Binding-site contacts:
Ligand atom C3 contacts residue ASN58 of chain 1.B at 3.8 Å.
Ligand atom C5 contacts residue ASN58 of chain 1.B at 3.8 Å.
Ligand atom N2 contacts residue ASN58 of chain 1.B at 2.8 Å (h-bond).
Ligand atom O5 contacts residue ASN58 of chain 1.B at 2.5 Å (h-bond).
Ligand atom C2 contacts residue ASN58 of chain 1.B at 2.5 Å.
Ligand atom C7 contacts residue ASN58 of chain 1.B at 3.7 Å.
Ligand atom O5 contacts residue TYR25 of chain 1.B at 4.3 Å.
Ligand atom C1 contacts residue ASN58 of chain 1.B at 1.5 Å.
Ligand atom C4 contacts residue ASN58 of chain 1.B at 4.3 Å.
Ligand atom C8 contacts residue TYR25 of chain 1.B at 3.3 Å (hydrophobic).
Ligand atom C2 contacts residue TYR25 of chain 1.B at 4.3 Å (hydrophobic).
Ligand atom C8 contacts residue ASN58 of chain 1.B at 4.2 Å.

Sequence of chain 1.B:
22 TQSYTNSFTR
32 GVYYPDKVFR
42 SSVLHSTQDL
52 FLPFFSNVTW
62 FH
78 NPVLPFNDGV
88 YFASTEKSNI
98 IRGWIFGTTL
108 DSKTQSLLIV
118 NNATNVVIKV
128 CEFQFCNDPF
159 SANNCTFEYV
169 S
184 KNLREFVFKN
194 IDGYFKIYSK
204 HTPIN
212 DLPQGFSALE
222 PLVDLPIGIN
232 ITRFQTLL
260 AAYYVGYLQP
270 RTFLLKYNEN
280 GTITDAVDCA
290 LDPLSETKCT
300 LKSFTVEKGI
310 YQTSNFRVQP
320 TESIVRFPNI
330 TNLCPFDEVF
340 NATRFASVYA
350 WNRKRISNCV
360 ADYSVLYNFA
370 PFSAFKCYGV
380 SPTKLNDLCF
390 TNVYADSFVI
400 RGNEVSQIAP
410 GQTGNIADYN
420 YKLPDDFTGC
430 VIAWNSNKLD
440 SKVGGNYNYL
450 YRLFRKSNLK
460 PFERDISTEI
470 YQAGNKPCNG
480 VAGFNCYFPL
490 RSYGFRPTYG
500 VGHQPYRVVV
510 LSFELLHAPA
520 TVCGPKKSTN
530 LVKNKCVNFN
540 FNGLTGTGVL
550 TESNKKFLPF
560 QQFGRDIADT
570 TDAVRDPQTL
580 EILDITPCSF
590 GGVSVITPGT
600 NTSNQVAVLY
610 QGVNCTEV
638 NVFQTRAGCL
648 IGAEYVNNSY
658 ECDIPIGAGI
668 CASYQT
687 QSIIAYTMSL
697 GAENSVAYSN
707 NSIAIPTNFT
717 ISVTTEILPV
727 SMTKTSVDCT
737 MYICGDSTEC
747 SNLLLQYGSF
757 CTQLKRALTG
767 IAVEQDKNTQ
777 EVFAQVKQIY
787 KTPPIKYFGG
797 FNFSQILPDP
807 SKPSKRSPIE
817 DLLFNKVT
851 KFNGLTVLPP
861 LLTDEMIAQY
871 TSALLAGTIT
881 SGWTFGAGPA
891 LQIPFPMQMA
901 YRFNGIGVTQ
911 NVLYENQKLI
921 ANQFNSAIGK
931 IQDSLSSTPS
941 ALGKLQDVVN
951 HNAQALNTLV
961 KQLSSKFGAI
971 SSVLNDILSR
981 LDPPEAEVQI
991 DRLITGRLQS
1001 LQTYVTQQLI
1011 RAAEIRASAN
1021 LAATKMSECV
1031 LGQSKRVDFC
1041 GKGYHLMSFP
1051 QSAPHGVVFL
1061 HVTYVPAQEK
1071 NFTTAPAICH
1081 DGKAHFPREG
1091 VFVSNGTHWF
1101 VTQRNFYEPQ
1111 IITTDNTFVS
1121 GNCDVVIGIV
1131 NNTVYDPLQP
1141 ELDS

A small-molecule ligand and the protein it binds are described below.
Small molecule (SMILES): CC(=O)N[C@@H]1[C@@H](O)[C@H](O)[C@@H](CO)O[C@H]1O